This protein binds this small molecule.
Small molecule (SMILES): NC(=O)[C@H]1CCCN1C(=O)[C@@H](CC1=NC=NC1)NC(=O)/C=N/OCc1ccc(S(N)(=O)=O)cc1

Sequence of chain 1.A:
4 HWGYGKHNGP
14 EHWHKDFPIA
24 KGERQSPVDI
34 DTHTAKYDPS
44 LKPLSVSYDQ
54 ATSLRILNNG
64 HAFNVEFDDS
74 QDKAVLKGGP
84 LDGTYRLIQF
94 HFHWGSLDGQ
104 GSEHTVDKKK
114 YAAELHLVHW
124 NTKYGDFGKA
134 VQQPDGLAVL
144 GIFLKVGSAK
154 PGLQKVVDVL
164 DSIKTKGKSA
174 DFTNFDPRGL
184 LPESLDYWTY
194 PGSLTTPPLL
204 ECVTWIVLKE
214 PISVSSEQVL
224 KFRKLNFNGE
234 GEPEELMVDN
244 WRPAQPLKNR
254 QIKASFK

Binding-site contacts:
Ligand atom S07 contacts residue ZN1 of chain 1.C at 3.0 Å.
Ligand atom O08 contacts residue THR198 of chain 1.A at 3.0 Å (h-bond).
Ligand atom CE1 contacts residue PRO200 of chain 1.A at 3.5 Å (hydrophobic).
Ligand atom S07 contacts residue HIS94 of chain 1.A at 3.9 Å.
Ligand atom CA contacts residue PHE130 of chain 1.A at 3.9 Å (hydrophobic).
Ligand atom CG contacts residue PRO201 of chain 1.A at 3.8 Å (hydrophobic).
Ligand atom C03 contacts residue VAL121 of chain 1.A at 3.8 Å (hydrophobic).
Ligand atom O4 contacts residue PHE130 of chain 1.A at 3.7 Å.
Ligand atom N3 contacts residue PHE130 of chain 1.A at 3.9 Å.
Ligand atom C06 contacts residue THR199 of chain 1.A at 3.2 Å.
Ligand atom NP0 contacts residue HIS94 of chain 1.A at 3.2 Å (h-bond).
Ligand atom CD2 contacts residue PRO201 of chain 1.A at 3.7 Å (hydrophobic).
Ligand atom N contacts residue PRO201 of chain 1.A at 3.8 Å.
Ligand atom C05 contacts residue THR199 of chain 1.A at 3.2 Å.
Ligand atom S07 contacts residue HIS119 of chain 1.A at 3.9 Å.
Ligand atom C06 contacts residue LEU197 of chain 1.A at 3.9 Å (hydrophobic).
Ligand atom NE2 contacts residue PRO200 of chain 1.A at 3.7 Å.
Ligand atom O contacts residue PRO201 of chain 1.A at 3.7 Å.
Ligand atom C03 contacts residue LEU197 of chain 1.A at 4.0 Å (hydrophobic).
Ligand atom NP0 contacts residue HIS96 of chain 1.A at 3.3 Å (h-bond).
Ligand atom O09 contacts residue VAL142 of chain 1.A at 3.8 Å.
Ligand atom O09 contacts residue VAL121 of chain 1.A at 3.9 Å.
Ligand atom O08 contacts residue TRP208 of chain 1.A at 3.6 Å.
Ligand atom NE2 contacts residue PHE20 of chain 1.A at 3.9 Å.
Ligand atom NP0 contacts residue HIS119 of chain 1.A at 3.4 Å (h-bond).
Ligand atom C02 contacts residue GLN92 of chain 1.A at 3.8 Å.
Ligand atom O09 contacts residue ZN1 of chain 1.C at 3.0 Å.
Ligand atom C contacts residue PRO201 of chain 1.A at 3.7 Å (hydrophobic).
Ligand atom C05 contacts residue LEU197 of chain 1.A at 3.8 Å (hydrophobic).
Ligand atom O09 contacts residue HIS94 of chain 1.A at 3.3 Å.
Ligand atom O08 contacts residue LEU197 of chain 1.A at 3.4 Å.
Ligand atom C11 contacts residue PHE130 of chain 1.A at 4.0 Å (hydrophobic).
Ligand atom NP0 contacts residue ZN1 of chain 1.C at 1.9 Å.
Ligand atom C04 contacts residue LEU197 of chain 1.A at 3.9 Å (hydrophobic).
Ligand atom S07 contacts residue THR198 of chain 1.A at 3.9 Å.
Ligand atom O4 contacts residue LEU197 of chain 1.A at 3.5 Å.
Ligand atom NP0 contacts residue THR198 of chain 1.A at 2.9 Å (h-bond).
Ligand atom CA contacts residue PRO201 of chain 1.A at 3.8 Å (hydrophobic).
Ligand atom NE2 contacts residue PRO201 of chain 1.A at 3.9 Å.
Ligand atom O09 contacts residue HIS119 of chain 1.A at 3.4 Å (h-bond).